Binding-site contacts:
Ligand atom N3 contacts residue ILE105 of chain 1.A at 4.2 Å.
Ligand atom C1 contacts residue ILE105 of chain 1.A at 4.3 Å (hydrophobic).
Ligand atom C5 contacts residue ILE105 of chain 1.A at 4.1 Å (hydrophobic).
Ligand atom C7 contacts residue PRO41 of chain 1.A at 3.5 Å (hydrophobic).
Ligand atom N5 contacts residue LEU51 of chain 1.A at 3.7 Å.
Ligand atom C7 contacts residue LEU51 of chain 1.A at 3.9 Å (hydrophobic).
Ligand atom N3 contacts residue LEU53 of chain 1.A at 4.0 Å.
Ligand atom C6 contacts residue ILE105 of chain 1.A at 3.9 Å (hydrophobic).
Ligand atom N1 contacts residue VAL46 of chain 1.A at 4.4 Å.
Ligand atom N2 contacts residue TYR56 of chain 1.A at 4.2 Å.
Ligand atom C2 contacts residue VAL46 of chain 1.A at 3.7 Å (hydrophobic).
Ligand atom N3 contacts residue TYR98 of chain 1.A at 3.9 Å.
Ligand atom N2 contacts residue ILE105 of chain 1.A at 4.0 Å.
Ligand atom C4 contacts residue LEU53 of chain 1.A at 3.7 Å (hydrophobic).
Ligand atom C2 contacts residue ILE105 of chain 1.A at 4.0 Å (hydrophobic).
Ligand atom N2 contacts residue TYR98 of chain 1.A at 4.0 Å.
Ligand atom C7 contacts residue ILE105 of chain 1.A at 4.2 Å (hydrophobic).
Ligand atom N1 contacts residue ASN99 of chain 1.A at 3.7 Å.
Ligand atom C3 contacts residue ASN99 of chain 1.A at 3.6 Å.
Ligand atom N1 contacts residue CYS95 of chain 1.A at 4.3 Å.
Ligand atom N4 contacts residue ASN99 of chain 1.A at 4.0 Å.
Ligand atom N1 contacts residue ILE105 of chain 1.A at 3.9 Å.
Ligand atom C3 contacts residue LEU53 of chain 1.A at 4.2 Å (hydrophobic).
Ligand atom C1 contacts residue PHE42 of chain 1.A at 3.8 Å (hydrophobic).
Ligand atom C7 contacts residue VAL46 of chain 1.A at 4.3 Å (hydrophobic).
Ligand atom N5 contacts residue EDO1 of chain 1.C at 3.9 Å.
Ligand atom C1 contacts residue PRO41 of chain 1.A at 3.8 Å (hydrophobic).
Ligand atom N4 contacts residue LEU53 of chain 1.A at 3.8 Å.
Ligand atom N2 contacts residue ASN99 of chain 1.A at 2.9 Å (h-bond).
Ligand atom N1 contacts residue TYR56 of chain 1.A at 4.2 Å.
Ligand atom C4 contacts residue EDO1 of chain 1.C at 4.4 Å.
Ligand atom C5 contacts residue LEU53 of chain 1.A at 4.0 Å (hydrophobic).
Ligand atom C1 contacts residue VAL46 of chain 1.A at 3.6 Å (hydrophobic).
Ligand atom N5 contacts residue LEU53 of chain 1.A at 4.1 Å.
Ligand atom C3 contacts residue TYR98 of chain 1.A at 4.3 Å (hydrophobic).
Ligand atom C3 contacts residue ILE105 of chain 1.A at 4.0 Å (hydrophobic).
Ligand atom N3 contacts residue ASN99 of chain 1.A at 2.9 Å (h-bond).
Ligand atom C6 contacts residue VAL46 of chain 1.A at 4.2 Å (hydrophobic).

Sequence of chain 1.A:
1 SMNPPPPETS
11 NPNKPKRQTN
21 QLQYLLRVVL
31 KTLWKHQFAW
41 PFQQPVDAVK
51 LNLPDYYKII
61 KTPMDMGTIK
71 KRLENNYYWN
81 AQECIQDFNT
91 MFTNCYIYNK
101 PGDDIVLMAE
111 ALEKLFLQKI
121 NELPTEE

The protein below binds the small molecule below.
Small molecule (SMILES): Cc1nnc2[nH]nc(N)c2c1C